Sequence of chain 1.E:
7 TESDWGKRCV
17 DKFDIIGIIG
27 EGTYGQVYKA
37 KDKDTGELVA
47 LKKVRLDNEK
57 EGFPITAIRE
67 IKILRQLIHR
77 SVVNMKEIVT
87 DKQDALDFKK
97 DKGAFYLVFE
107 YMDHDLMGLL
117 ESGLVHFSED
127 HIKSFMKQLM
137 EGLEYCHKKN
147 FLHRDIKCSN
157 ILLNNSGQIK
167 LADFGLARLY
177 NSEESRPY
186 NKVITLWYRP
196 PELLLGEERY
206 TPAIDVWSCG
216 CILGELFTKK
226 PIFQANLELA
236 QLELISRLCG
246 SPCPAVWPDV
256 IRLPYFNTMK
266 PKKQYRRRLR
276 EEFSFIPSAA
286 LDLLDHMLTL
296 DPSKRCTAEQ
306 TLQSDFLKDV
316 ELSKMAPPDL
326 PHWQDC

Sequence of chain 1.D:
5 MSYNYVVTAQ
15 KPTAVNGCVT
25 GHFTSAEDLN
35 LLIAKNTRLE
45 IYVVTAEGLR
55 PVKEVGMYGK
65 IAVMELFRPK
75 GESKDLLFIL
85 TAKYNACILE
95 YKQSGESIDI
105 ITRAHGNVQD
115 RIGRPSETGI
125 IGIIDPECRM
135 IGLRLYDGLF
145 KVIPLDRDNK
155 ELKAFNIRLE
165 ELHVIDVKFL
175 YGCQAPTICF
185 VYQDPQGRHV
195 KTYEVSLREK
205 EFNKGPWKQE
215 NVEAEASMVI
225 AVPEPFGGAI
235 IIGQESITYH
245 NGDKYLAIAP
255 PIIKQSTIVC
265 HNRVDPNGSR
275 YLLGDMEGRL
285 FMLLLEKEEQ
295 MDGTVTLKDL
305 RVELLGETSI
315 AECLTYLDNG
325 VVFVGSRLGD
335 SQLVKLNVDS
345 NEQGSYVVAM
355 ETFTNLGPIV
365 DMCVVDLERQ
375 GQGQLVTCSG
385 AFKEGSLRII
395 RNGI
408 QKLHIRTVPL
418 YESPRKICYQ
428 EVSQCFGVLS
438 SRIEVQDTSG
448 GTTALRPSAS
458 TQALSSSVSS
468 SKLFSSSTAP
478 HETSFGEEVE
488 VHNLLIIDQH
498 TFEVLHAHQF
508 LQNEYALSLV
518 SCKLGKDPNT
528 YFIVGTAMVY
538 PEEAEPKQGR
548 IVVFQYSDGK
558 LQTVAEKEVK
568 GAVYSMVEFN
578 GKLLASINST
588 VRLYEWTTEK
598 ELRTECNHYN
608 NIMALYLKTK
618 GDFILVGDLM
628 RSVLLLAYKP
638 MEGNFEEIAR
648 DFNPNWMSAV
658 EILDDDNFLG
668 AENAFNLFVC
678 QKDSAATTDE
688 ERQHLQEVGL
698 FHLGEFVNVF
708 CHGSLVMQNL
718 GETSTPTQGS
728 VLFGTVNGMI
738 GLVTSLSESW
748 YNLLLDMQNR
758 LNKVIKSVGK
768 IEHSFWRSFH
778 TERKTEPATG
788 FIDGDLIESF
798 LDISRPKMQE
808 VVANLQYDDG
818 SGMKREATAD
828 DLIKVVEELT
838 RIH

A protein and the small-molecule ligand that binds it are described below.
Small molecule (SMILES): CC[C@H](CO)Nc1nc(Nc2ccc(-c3ccccn3)cc2)c2ncn(C(C)C)c2n1

Binding-site contacts:
Ligand atom C8 contacts residue VAL79 of chain 1.E at 3.8 Å (hydrophobic).
Ligand atom N5 contacts residue LEU158 of chain 1.E at 3.9 Å.
Ligand atom C13 contacts residue GLU27 of chain 1.E at 3.6 Å.
Ligand atom C13 contacts residue GLY28 of chain 1.E at 3.9 Å.
Ligand atom C7 contacts residue PHE105 of chain 1.E at 3.8 Å (hydrophobic).
Ligand atom C16 contacts residue ILE25 of chain 1.E at 3.9 Å (hydrophobic).
Ligand atom C15 contacts residue TYR107 of chain 1.E at 3.4 Å (hydrophobic).
Ligand atom C5 contacts residue LEU158 of chain 1.E at 3.8 Å (hydrophobic).
Ligand atom C20 contacts residue ARG628 of chain 1.D at 3.9 Å.
Ligand atom C9 contacts residue VAL33 of chain 1.E at 3.7 Å (hydrophobic).
Ligand atom C6 contacts residue GLU106 of chain 1.E at 3.5 Å.
Ligand atom C23 contacts residue ARG628 of chain 1.D at 3.8 Å.
Ligand atom N1 contacts residue LEU158 of chain 1.E at 3.9 Å.
Ligand atom N4 contacts residue LEU158 of chain 1.E at 3.7 Å.
Ligand atom C14 contacts residue TYR107 of chain 1.E at 3.8 Å (hydrophobic).
Ligand atom C9 contacts residue ALA46 of chain 1.E at 3.6 Å (hydrophobic).
Ligand atom C9 contacts residue LYS48 of chain 1.E at 3.8 Å.
Ligand atom C2 contacts residue LEU158 of chain 1.E at 3.8 Å (hydrophobic).
Ligand atom C4 contacts residue LEU158 of chain 1.E at 3.9 Å (hydrophobic).
Ligand atom N7 contacts residue TYR107 of chain 1.E at 3.7 Å.
Ligand atom C15 contacts residue ILE25 of chain 1.E at 3.8 Å (hydrophobic).
Ligand atom C15 contacts residue ASP109 of chain 1.E at 3.4 Å.
Ligand atom C21 contacts residue ARG647 of chain 1.D at 3.7 Å.
Ligand atom C7 contacts residue GLU106 of chain 1.E at 3.8 Å.
Ligand atom C21 contacts residue ARG628 of chain 1.D at 3.6 Å.
Ligand atom O1 contacts residue ASN156 of chain 1.E at 3.8 Å.
Ligand atom C14 contacts residue MET108 of chain 1.E at 3.0 Å (hydrophobic).
Ligand atom C13 contacts residue VAL33 of chain 1.E at 3.9 Å (hydrophobic).
Ligand atom N4 contacts residue MET108 of chain 1.E at 3.4 Å (h-bond).
Ligand atom C6 contacts residue LEU158 of chain 1.E at 3.7 Å (hydrophobic).
Ligand atom C6 contacts residue MET108 of chain 1.E at 3.5 Å (hydrophobic).
Ligand atom C23 contacts residue ILE609 of chain 1.D at 3.7 Å (hydrophobic).
Ligand atom N7 contacts residue ILE609 of chain 1.D at 3.8 Å.
Ligand atom C22 contacts residue ARG628 of chain 1.D at 3.5 Å.
Ligand atom C23 contacts residue ASN607 of chain 1.D at 3.8 Å.
Ligand atom C22 contacts residue ASN607 of chain 1.D at 3.6 Å.
Ligand atom C11 contacts residue SER155 of chain 1.E at 3.7 Å.
Ligand atom C9 contacts residue PHE105 of chain 1.E at 3.7 Å (hydrophobic).
Ligand atom C14 contacts residue ASP109 of chain 1.E at 3.6 Å.
Ligand atom C15 contacts residue MET108 of chain 1.E at 3.8 Å (hydrophobic).